The small molecule below binds the protein below.
Small molecule (SMILES): CC(=O)N[C@@H]1[C@@H](O)[C@H](O)[C@@H](CO)O[C@H]1O

Sequence of chain 1.A:
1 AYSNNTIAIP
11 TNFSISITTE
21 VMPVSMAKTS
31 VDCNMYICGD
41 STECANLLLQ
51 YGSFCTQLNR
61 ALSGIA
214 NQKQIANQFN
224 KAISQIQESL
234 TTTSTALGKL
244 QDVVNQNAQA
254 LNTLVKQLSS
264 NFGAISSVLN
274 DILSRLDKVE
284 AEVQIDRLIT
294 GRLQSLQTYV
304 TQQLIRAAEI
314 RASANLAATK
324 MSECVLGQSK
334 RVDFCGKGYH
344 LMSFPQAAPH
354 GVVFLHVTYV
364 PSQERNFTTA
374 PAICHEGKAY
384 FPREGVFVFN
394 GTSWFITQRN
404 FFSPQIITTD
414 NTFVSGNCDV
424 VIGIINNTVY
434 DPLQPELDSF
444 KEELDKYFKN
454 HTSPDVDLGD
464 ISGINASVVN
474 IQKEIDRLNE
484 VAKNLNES

Binding-site contacts:
Ligand atom C3 contacts residue ASN468 of chain 1.A at 3.2 Å.
Ligand atom C2 contacts residue ASN468 of chain 1.A at 2.5 Å.
Ligand atom C6 contacts residue ASN468 of chain 1.A at 3.5 Å.
Ligand atom O5 contacts residue ASN468 of chain 1.A at 2.6 Å (h-bond).
Ligand atom O3 contacts residue ASN468 of chain 1.A at 3.4 Å (h-bond).
Ligand atom C4 contacts residue ASN468 of chain 1.A at 3.3 Å.
Ligand atom C5 contacts residue ASN468 of chain 1.A at 3.3 Å.
Ligand atom O4 contacts residue ASN468 of chain 1.A at 4.5 Å.
Ligand atom C6 contacts residue ILE467 of chain 1.A at 4.3 Å (hydrophobic).
Ligand atom N2 contacts residue ASN468 of chain 1.A at 3.7 Å.
Ligand atom C1 contacts residue ASN468 of chain 1.A at 1.5 Å.